The protein below binds the small molecule below.
Small molecule (SMILES): CC(=O)N[C@H]1[C@H](O[C@H]2[C@H](O)[C@@H](NC(C)=O)CO[C@@H]2CO)O[C@H](CO)[C@@H](O[C@@H]2O[C@H](CO[C@H]3O[C@H](CO)[C@@H](O)[C@H](O)[C@@H]3O)[C@@H](O)[C@H](O[C@H]3O[C@H](CO)[C@@H](O)[C@H](O)[C@@H]3O)[C@@H]2O)[C@@H]1O

Binding-site contacts:
Ligand atom O6 contacts residue SER13 of chain 1.B at 4.3 Å.
Ligand atom C3 contacts residue TYR15 of chain 1.B at 3.7 Å (hydrophobic).
Ligand atom O7 contacts residue LEU35 of chain 1.B at 4.3 Å.
Ligand atom O3 contacts residue TYR15 of chain 1.B at 3.9 Å.
Ligand atom C2 contacts residue ASN70 of chain 1.B at 2.4 Å.
Ligand atom C2 contacts residue VAL37 of chain 1.B at 4.4 Å (hydrophobic).
Ligand atom O7 contacts residue ASN70 of chain 1.B at 4.2 Å.
Ligand atom O7 contacts residue GLN68 of chain 1.B at 4.4 Å.
Ligand atom O3 contacts residue LEU35 of chain 1.B at 3.5 Å.
Ligand atom C5 contacts residue GLN68 of chain 1.B at 4.0 Å.
Ligand atom C5 contacts residue ASN70 of chain 1.B at 3.6 Å.
Ligand atom N2 contacts residue THR72 of chain 1.B at 3.5 Å (h-bond).
Ligand atom C8 contacts residue LEU39 of chain 1.B at 3.3 Å (hydrophobic).
Ligand atom C3 contacts residue ASN70 of chain 1.B at 3.8 Å.
Ligand atom O5 contacts residue ASN70 of chain 1.B at 2.4 Å (h-bond).
Ligand atom C7 contacts residue THR74 of chain 1.B at 4.3 Å.
Ligand atom C7 contacts residue LEU39 of chain 1.B at 3.8 Å (hydrophobic).
Ligand atom C3 contacts residue VAL37 of chain 1.B at 4.4 Å (hydrophobic).
Ligand atom C8 contacts residue GLN68 of chain 1.B at 4.0 Å.
Ligand atom C3 contacts residue THR72 of chain 1.B at 4.4 Å.
Ligand atom O5 contacts residue VAL37 of chain 1.B at 4.2 Å.
Ligand atom C2 contacts residue TYR15 of chain 1.B at 4.3 Å (hydrophobic).
Ligand atom O6 contacts residue VAL37 of chain 1.B at 3.9 Å.
Ligand atom O6 contacts residue TYR15 of chain 1.B at 2.9 Å (h-bond).
Ligand atom C1 contacts residue THR72 of chain 1.B at 3.5 Å.
Ligand atom O4 contacts residue TYR15 of chain 1.B at 4.0 Å.
Ligand atom O6 contacts residue GLN68 of chain 1.B at 2.5 Å (h-bond).
Ligand atom C2 contacts residue THR72 of chain 1.B at 4.0 Å.
Ligand atom O5 contacts residue GLN68 of chain 1.B at 4.4 Å.
Ligand atom C7 contacts residue ASN70 of chain 1.B at 3.7 Å.
Ligand atom O3 contacts residue VAL37 of chain 1.B at 4.2 Å.
Ligand atom N2 contacts residue ASN70 of chain 1.B at 2.8 Å (h-bond).
Ligand atom O7 contacts residue THR74 of chain 1.B at 3.5 Å (h-bond).
Ligand atom C6 contacts residue TYR15 of chain 1.B at 3.9 Å (hydrophobic).
Ligand atom C1 contacts residue ASN70 of chain 1.B at 1.4 Å.
Ligand atom C1 contacts residue TYR15 of chain 1.B at 4.4 Å (hydrophobic).
Ligand atom N2 contacts residue LEU39 of chain 1.B at 3.7 Å.
Ligand atom C4 contacts residue ASN70 of chain 1.B at 4.2 Å.
Ligand atom O4 contacts residue VAL37 of chain 1.B at 4.3 Å.
Ligand atom C6 contacts residue GLN68 of chain 1.B at 3.6 Å.

Sequence of chain 1.B:
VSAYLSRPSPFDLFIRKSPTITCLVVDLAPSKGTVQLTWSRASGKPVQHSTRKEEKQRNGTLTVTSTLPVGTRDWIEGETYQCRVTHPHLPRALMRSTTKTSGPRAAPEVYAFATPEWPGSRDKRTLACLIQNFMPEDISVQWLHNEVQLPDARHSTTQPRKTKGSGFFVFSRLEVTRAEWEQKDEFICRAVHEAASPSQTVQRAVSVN